A protein and the small-molecule ligand that binds it are described below.
Small molecule (SMILES): CC(=O)N[C@@H]1[C@@H](O)[C@H](O)[C@@H](CO)O[C@H]1O

Binding-site contacts:
Ligand atom O7 contacts residue ASN30 of chain 1.C at 2.6 Å (h-bond).
Ligand atom O5 contacts residue ASN30 of chain 1.C at 2.5 Å (h-bond).
Ligand atom C8 contacts residue ASP198 of chain 1.A at 3.6 Å.
Ligand atom O6 contacts residue ASN30 of chain 1.C at 3.6 Å.
Ligand atom C8 contacts residue ASN30 of chain 1.C at 4.2 Å.
Ligand atom O6 contacts residue ALA222 of chain 1.A at 3.3 Å.
Ligand atom C5 contacts residue ASN30 of chain 1.C at 3.2 Å.
Ligand atom O6 contacts residue ASN92 of chain 1.C at 4.4 Å.
Ligand atom C6 contacts residue ALA222 of chain 1.A at 3.6 Å (hydrophobic).
Ligand atom C3 contacts residue ASN30 of chain 1.C at 4.2 Å.
Ligand atom N2 contacts residue ASN30 of chain 1.C at 3.1 Å (h-bond).
Ligand atom C2 contacts residue ASN30 of chain 1.C at 2.8 Å.
Ligand atom O6 contacts residue HIS28 of chain 1.C at 3.9 Å.
Ligand atom O4 contacts residue ALA222 of chain 1.A at 4.0 Å.
Ligand atom C1 contacts residue ASN30 of chain 1.C at 1.8 Å.
Ligand atom C7 contacts residue ASN30 of chain 1.C at 3.0 Å.
Ligand atom C6 contacts residue ASN30 of chain 1.C at 3.8 Å.

Sequence of chain 1.A:
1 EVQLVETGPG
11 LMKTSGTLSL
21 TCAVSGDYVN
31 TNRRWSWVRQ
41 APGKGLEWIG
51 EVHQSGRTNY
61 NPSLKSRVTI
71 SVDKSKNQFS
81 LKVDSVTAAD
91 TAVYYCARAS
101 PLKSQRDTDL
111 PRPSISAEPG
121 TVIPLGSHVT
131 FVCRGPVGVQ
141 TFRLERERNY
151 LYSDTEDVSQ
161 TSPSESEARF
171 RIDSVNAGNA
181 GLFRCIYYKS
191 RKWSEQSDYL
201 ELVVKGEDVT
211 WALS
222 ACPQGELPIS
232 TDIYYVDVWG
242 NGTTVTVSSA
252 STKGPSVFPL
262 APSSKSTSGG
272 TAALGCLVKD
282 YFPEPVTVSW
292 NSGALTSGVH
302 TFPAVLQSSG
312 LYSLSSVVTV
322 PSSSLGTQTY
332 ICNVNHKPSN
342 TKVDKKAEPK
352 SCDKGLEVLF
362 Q

Sequence of chain 1.C:
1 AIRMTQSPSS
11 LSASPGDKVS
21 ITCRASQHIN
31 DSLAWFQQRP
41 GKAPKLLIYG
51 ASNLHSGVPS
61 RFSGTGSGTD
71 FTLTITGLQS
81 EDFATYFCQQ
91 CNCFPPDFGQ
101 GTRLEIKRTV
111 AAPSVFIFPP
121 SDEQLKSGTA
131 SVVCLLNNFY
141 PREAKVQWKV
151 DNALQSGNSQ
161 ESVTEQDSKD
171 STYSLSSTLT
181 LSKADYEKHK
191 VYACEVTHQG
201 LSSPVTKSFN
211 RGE